The protein below binds the small molecule below.
Small molecule (SMILES): N[C@@H](CCC(=O)O)C(=O)O

Sequence of chain 1.H:
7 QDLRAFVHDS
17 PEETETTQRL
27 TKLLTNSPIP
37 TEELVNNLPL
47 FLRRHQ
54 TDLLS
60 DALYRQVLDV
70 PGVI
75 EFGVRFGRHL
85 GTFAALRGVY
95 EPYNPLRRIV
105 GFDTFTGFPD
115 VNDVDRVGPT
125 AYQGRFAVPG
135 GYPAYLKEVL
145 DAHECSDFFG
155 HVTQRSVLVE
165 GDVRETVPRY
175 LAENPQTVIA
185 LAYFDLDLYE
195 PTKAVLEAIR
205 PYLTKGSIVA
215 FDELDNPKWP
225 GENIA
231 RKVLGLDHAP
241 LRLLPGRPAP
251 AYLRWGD

Binding-site contacts:
Ligand atom CA contacts residue GLU217 of chain 1.H at 3.6 Å.
Ligand atom N contacts residue ASP191 of chain 1.H at 4.0 Å.
Ligand atom CB contacts residue PHE130 of chain 1.H at 4.0 Å (hydrophobic).
Ligand atom CG contacts residue GLU217 of chain 1.H at 3.4 Å.
Ligand atom N contacts residue GLU217 of chain 1.H at 2.7 Å (salt-bridge).
Ligand atom C contacts residue GLU217 of chain 1.H at 3.7 Å.
Ligand atom N contacts residue ASP216 of chain 1.H at 2.8 Å (salt-bridge).
Ligand atom CG contacts residue TRP223 of chain 1.H at 4.0 Å (hydrophobic).
Ligand atom OE2 contacts residue LYS222 of chain 1.H at 3.7 Å.
Ligand atom OE1 contacts residue PHE130 of chain 1.H at 3.3 Å.
Ligand atom CB contacts residue GLU217 of chain 1.H at 4.0 Å.
Ligand atom CA contacts residue ASP216 of chain 1.H at 3.8 Å.
Ligand atom OE2 contacts residue TRP223 of chain 1.H at 3.0 Å (h-bond).
Ligand atom CD contacts residue PHE130 of chain 1.H at 4.1 Å (hydrophobic).
Ligand atom CD contacts residue TRP223 of chain 1.H at 3.6 Å (hydrophobic).
Ligand atom OXT contacts residue GLU217 of chain 1.H at 3.2 Å (salt-bridge).
Ligand atom C contacts residue NA1 of chain 1.RA at 4.0 Å.
Ligand atom OXT contacts residue ASP216 of chain 1.H at 3.3 Å (salt-bridge).
Ligand atom N contacts residue ASP189 of chain 1.H at 3.6 Å.
Ligand atom OXT contacts residue EDO1 of chain 1.SA at 3.8 Å.
Ligand atom OXT contacts residue NA1 of chain 1.RA at 2.9 Å (h-bond).
Ligand atom N contacts residue NA1 of chain 1.RA at 4.0 Å.
Ligand atom OE1 contacts residue TRP223 of chain 1.H at 4.5 Å.
Ligand atom C contacts residue ASP216 of chain 1.H at 4.0 Å.